Binding-site contacts:
Ligand atom C4 contacts residue ASP17 of chain 1.A at 3.7 Å.
Ligand atom O3' contacts residue ASP17 of chain 1.A at 2.3 Å (salt-bridge).
Ligand atom C3' contacts residue LYS61 of chain 1.A at 3.8 Å.
Ligand atom O4' contacts residue PHE16 of chain 1.A at 3.8 Å.
Ligand atom O3' contacts residue LYS61 of chain 1.A at 3.0 Å (salt-bridge).
Ligand atom C4 contacts residue THR15 of chain 1.A at 4.4 Å.
Ligand atom O4' contacts residue ASP17 of chain 1.A at 3.5 Å (salt-bridge).
Ligand atom O3' contacts residue LEU60 of chain 1.A at 3.9 Å.
Ligand atom N1 contacts residue ASP17 of chain 1.A at 3.9 Å.
Ligand atom C2 contacts residue PHE16 of chain 1.A at 3.7 Å (hydrophobic).
Ligand atom C5' contacts residue TYR18 of chain 1.A at 4.3 Å (hydrophobic).
Ligand atom C3' contacts residue ASP17 of chain 1.A at 3.3 Å.
Ligand atom C1' contacts residue PHE16 of chain 1.A at 4.5 Å (hydrophobic).
Ligand atom O4' contacts residue TYR18 of chain 1.A at 4.4 Å.
Ligand atom N3 contacts residue THR15 of chain 1.A at 3.6 Å.
Ligand atom N3 contacts residue PHE16 of chain 1.A at 3.4 Å.
Ligand atom N9 contacts residue PHE16 of chain 1.A at 4.5 Å.
Ligand atom O3' contacts residue TYR18 of chain 1.A at 4.0 Å.
Ligand atom N9 contacts residue ASP17 of chain 1.A at 4.1 Å.
Ligand atom N2 contacts residue ASP17 of chain 1.A at 2.7 Å (salt-bridge).
Ligand atom C6 contacts residue THR15 of chain 1.A at 4.3 Å.
Ligand atom C2 contacts residue ASP17 of chain 1.A at 2.9 Å.
Ligand atom N2 contacts residue PHE16 of chain 1.A at 3.7 Å.
Ligand atom C1' contacts residue ASP17 of chain 1.A at 3.1 Å.
Ligand atom N3 contacts residue ASP17 of chain 1.A at 2.7 Å (salt-bridge).
Ligand atom C4 contacts residue PHE16 of chain 1.A at 4.2 Å (hydrophobic).
Ligand atom C4' contacts residue ASP17 of chain 1.A at 3.7 Å.
Ligand atom C4' contacts residue TYR18 of chain 1.A at 4.1 Å (hydrophobic).
Ligand atom N1 contacts residue THR15 of chain 1.A at 3.2 Å (h-bond).
Ligand atom N2 contacts residue THR15 of chain 1.A at 2.5 Å (h-bond).
Ligand atom C2' contacts residue LEU60 of chain 1.A at 4.3 Å (hydrophobic).
Ligand atom C2' contacts residue ASP17 of chain 1.A at 3.3 Å.
Ligand atom C2 contacts residue THR15 of chain 1.A at 2.9 Å.

Sequence of chain 1.A:
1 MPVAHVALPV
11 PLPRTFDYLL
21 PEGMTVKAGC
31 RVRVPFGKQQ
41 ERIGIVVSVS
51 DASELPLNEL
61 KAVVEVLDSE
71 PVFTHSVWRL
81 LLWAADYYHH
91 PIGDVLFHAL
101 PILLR

This small molecule binds to this protein.
Small molecule (SMILES): Nc1nc2c(ncn2[C@H]2C[C@H](O)[C@@H](COP(=O)(O)O)O2)c(=O)[nH]1